Binding-site contacts:
Ligand atom C2 contacts residue ASN959 of chain 1.E at 3.1 Å.
Ligand atom C7 contacts residue ASN959 of chain 1.E at 3.9 Å.
Ligand atom O6 contacts residue ASN959 of chain 1.E at 3.9 Å.
Ligand atom O7 contacts residue ASN959 of chain 1.E at 4.0 Å.
Ligand atom O6 contacts residue SER961 of chain 1.E at 4.3 Å.
Ligand atom O5 contacts residue ASN959 of chain 1.E at 2.4 Å (h-bond).
Ligand atom O6 contacts residue PHE964 of chain 1.E at 4.0 Å.
Ligand atom C6 contacts residue ASN959 of chain 1.E at 4.1 Å.
Ligand atom C1 contacts residue ASN959 of chain 1.E at 1.9 Å.
Ligand atom N2 contacts residue ASN959 of chain 1.E at 3.4 Å (h-bond).
Ligand atom C3 contacts residue ASN959 of chain 1.E at 4.3 Å.
Ligand atom C1 contacts residue SER961 of chain 1.E at 3.5 Å.
Ligand atom C5 contacts residue ASN959 of chain 1.E at 3.7 Å.
Ligand atom C6 contacts residue SER961 of chain 1.E at 3.3 Å.
Ligand atom C4 contacts residue SER961 of chain 1.E at 4.4 Å.
Ligand atom O5 contacts residue SER961 of chain 1.E at 3.1 Å (h-bond).
Ligand atom C5 contacts residue SER961 of chain 1.E at 3.0 Å.
Ligand atom C6 contacts residue PHE964 of chain 1.E at 3.7 Å (hydrophobic).

Sequence of chain 1.E:
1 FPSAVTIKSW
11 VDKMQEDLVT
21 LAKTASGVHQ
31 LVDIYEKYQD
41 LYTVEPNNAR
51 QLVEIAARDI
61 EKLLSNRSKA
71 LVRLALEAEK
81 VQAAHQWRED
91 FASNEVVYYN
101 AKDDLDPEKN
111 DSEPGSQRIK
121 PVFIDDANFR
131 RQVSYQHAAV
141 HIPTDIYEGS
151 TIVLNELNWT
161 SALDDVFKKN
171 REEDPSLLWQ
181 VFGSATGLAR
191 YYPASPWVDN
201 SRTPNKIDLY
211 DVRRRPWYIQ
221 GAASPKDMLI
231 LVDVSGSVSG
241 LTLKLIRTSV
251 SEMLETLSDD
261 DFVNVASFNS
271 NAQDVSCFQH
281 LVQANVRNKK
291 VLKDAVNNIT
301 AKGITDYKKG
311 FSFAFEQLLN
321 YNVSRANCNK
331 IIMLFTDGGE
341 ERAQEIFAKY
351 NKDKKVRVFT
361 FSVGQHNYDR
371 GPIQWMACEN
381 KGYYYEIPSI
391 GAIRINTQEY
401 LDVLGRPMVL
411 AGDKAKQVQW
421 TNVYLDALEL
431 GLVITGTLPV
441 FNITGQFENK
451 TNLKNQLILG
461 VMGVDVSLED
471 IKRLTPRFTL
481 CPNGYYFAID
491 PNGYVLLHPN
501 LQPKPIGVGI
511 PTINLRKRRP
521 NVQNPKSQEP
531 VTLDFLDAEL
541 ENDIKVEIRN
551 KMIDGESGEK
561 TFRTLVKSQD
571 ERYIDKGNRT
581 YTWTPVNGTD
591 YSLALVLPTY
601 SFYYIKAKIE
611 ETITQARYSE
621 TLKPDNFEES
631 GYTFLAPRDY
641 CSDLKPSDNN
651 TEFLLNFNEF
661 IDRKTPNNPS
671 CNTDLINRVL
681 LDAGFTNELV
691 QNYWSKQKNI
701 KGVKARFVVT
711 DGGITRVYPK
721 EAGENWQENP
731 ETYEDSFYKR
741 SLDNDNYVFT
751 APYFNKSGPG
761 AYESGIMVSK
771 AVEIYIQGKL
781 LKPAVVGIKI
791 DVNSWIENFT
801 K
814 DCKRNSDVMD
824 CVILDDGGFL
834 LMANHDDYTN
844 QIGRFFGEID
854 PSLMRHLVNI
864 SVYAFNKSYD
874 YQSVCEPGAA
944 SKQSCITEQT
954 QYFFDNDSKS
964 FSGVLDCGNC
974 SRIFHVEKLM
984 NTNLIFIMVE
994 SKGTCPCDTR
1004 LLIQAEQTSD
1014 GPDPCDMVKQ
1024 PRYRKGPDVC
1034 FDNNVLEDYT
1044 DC

A protein and the small-molecule ligand that binds it are described below.
Small molecule (SMILES): CC(=O)N[C@@H]1[C@@H](O)[C@H](O)[C@@H](CO)O[C@H]1O